This protein binds this small molecule.
Small molecule (SMILES): CC(=O)N[C@@H]1[C@@H](O)[C@H](O)[C@@H](CO)O[C@H]1O

Binding-site contacts:
Ligand atom C5 contacts residue ASN93 of chain 1.F at 3.6 Å.
Ligand atom C8 contacts residue SER17 of chain 1.C at 3.9 Å.
Ligand atom C7 contacts residue GLY92 of chain 1.F at 4.3 Å.
Ligand atom N2 contacts residue GLY16 of chain 1.C at 4.5 Å.
Ligand atom C3 contacts residue ASN93 of chain 1.F at 3.8 Å.
Ligand atom C2 contacts residue ASN93 of chain 1.F at 2.5 Å.
Ligand atom C4 contacts residue ASN93 of chain 1.F at 4.2 Å.
Ligand atom O5 contacts residue ASN93 of chain 1.F at 2.3 Å (h-bond).
Ligand atom C8 contacts residue GLY92 of chain 1.F at 3.8 Å.
Ligand atom N2 contacts residue ASN93 of chain 1.F at 3.0 Å (h-bond).
Ligand atom C7 contacts residue ASN93 of chain 1.F at 3.7 Å.
Ligand atom C1 contacts residue ASN93 of chain 1.F at 1.4 Å.
Ligand atom O7 contacts residue ASN93 of chain 1.F at 4.0 Å.

Sequence of chain 1.C:
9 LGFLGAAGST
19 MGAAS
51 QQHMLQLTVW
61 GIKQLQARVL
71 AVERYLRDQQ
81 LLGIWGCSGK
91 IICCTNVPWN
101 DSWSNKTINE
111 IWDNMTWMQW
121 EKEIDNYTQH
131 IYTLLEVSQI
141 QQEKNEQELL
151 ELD

Sequence of chain 1.F:
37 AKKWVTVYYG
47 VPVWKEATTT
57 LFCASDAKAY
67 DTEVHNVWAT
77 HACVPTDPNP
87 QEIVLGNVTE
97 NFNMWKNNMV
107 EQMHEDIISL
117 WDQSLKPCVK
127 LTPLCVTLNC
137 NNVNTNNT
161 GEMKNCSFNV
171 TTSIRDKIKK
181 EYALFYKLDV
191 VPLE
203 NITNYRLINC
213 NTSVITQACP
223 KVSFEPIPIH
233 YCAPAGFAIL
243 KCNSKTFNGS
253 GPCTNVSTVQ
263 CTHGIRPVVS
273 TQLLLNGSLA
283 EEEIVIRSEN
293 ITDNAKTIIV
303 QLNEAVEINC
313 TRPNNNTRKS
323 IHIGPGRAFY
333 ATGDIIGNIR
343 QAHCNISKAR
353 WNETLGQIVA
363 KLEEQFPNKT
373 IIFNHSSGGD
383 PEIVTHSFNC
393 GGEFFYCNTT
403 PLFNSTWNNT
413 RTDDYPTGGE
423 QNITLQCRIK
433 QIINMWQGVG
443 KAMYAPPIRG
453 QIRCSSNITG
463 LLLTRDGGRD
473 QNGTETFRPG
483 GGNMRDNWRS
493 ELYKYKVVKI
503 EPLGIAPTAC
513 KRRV